Binding-site contacts:
Ligand atom O6 contacts residue ASN318 of chain 44.H at 2.6 Å (h-bond).
Ligand atom C6 contacts residue SER284 of chain 44.H at 3.5 Å.
Ligand atom C6 contacts residue ASN318 of chain 44.H at 3.2 Å.
Ligand atom O6 contacts residue SER284 of chain 44.H at 2.6 Å (h-bond).

Sequence of chain 44.H:
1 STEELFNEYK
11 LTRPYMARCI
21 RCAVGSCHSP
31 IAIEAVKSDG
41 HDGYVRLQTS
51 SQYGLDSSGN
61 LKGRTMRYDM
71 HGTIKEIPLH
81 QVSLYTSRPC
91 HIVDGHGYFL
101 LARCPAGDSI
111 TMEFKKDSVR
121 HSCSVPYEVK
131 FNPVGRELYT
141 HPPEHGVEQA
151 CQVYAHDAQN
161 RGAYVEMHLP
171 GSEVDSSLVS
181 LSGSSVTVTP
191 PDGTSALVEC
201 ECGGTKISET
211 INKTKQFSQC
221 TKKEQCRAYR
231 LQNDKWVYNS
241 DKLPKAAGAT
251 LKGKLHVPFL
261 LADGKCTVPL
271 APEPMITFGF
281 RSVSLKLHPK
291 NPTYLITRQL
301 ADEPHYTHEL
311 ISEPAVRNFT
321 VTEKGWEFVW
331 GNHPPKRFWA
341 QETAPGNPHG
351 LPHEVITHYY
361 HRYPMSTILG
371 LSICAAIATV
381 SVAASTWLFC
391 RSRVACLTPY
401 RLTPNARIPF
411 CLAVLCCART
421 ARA

A small-molecule ligand and the protein it binds are described below.
Small molecule (SMILES): CC(=O)N[C@@H]1[C@@H](O)[C@H](O)[C@@H](CO)O[C@H]1O